Binding-site contacts:
Ligand atom CAH contacts residue NDP1 of chain 1.L at 3.6 Å.
Ligand atom CAJ contacts residue NDP1 of chain 1.L at 4.2 Å.
Ligand atom FAB contacts residue ASP233 of chain 1.C at 3.4 Å.
Ligand atom CAG contacts residue PRO123 of chain 1.D at 3.6 Å (hydrophobic).
Ligand atom FAB contacts residue TRP177 of chain 1.D at 3.8 Å.
Ligand atom CAL contacts residue MET237 of chain 1.C at 3.8 Å (hydrophobic).
Ligand atom CAM contacts residue TRP178 of chain 1.D at 3.9 Å (hydrophobic).
Ligand atom NAC contacts residue CYS122 of chain 1.D at 4.1 Å.
Ligand atom CAL contacts residue NDP1 of chain 1.L at 4.1 Å.
Ligand atom CAE contacts residue MET174 of chain 1.D at 4.2 Å (hydrophobic).
Ligand atom CAF contacts residue NDP1 of chain 1.L at 3.6 Å.
Ligand atom FAA contacts residue MET174 of chain 1.D at 3.6 Å.
Ligand atom CAG contacts residue THR121 of chain 1.D at 4.0 Å.
Ligand atom CAJ contacts residue TRP177 of chain 1.D at 3.4 Å (hydrophobic).
Ligand atom CAD contacts residue MET174 of chain 1.D at 3.8 Å (hydrophobic).
Ligand atom FAA contacts residue NDP1 of chain 1.L at 3.2 Å.
Ligand atom CAF contacts residue TRP177 of chain 1.D at 4.1 Å (hydrophobic).
Ligand atom FAB contacts residue TYR219 of chain 1.C at 3.2 Å.
Ligand atom NAC contacts residue PHE215 of chain 1.C at 3.5 Å.
Ligand atom CAI contacts residue TYR170 of chain 1.D at 4.3 Å (hydrophobic).
Ligand atom CAE contacts residue TRP177 of chain 1.D at 4.0 Å (hydrophobic).
Ligand atom CAI contacts residue MET174 of chain 1.D at 4.0 Å (hydrophobic).
Ligand atom CAG contacts residue TRP177 of chain 1.D at 4.3 Å (hydrophobic).
Ligand atom CAG contacts residue CYS122 of chain 1.D at 3.6 Å (hydrophobic).
Ligand atom CAK contacts residue TRP177 of chain 1.D at 3.7 Å (hydrophobic).
Ligand atom CAM contacts residue ASP233 of chain 1.C at 4.1 Å.
Ligand atom CAK contacts residue ASP233 of chain 1.C at 4.1 Å.
Ligand atom NAC contacts residue TRP177 of chain 1.D at 4.0 Å.
Ligand atom CAM contacts residue MET237 of chain 1.C at 3.9 Å (hydrophobic).
Ligand atom NAC contacts residue NDP1 of chain 1.L at 4.2 Å.
Ligand atom CAI contacts residue NDP1 of chain 1.L at 3.4 Å.
Ligand atom CAL contacts residue TRP178 of chain 1.D at 3.9 Å (hydrophobic).
Ligand atom CAE contacts residue CYS122 of chain 1.D at 4.3 Å (hydrophobic).
Ligand atom CAH contacts residue TRP177 of chain 1.D at 4.0 Å (hydrophobic).
Ligand atom CAD contacts residue NDP1 of chain 1.L at 3.8 Å.
Ligand atom CAG contacts residue PHE215 of chain 1.C at 3.6 Å (hydrophobic).
Ligand atom FAA contacts residue TYR170 of chain 1.D at 3.1 Å.
Ligand atom CAE contacts residue THR121 of chain 1.D at 4.1 Å.
Ligand atom NAC contacts residue PRO123 of chain 1.D at 3.8 Å.
Ligand atom FAB contacts residue PHE279 of chain 1.C at 3.7 Å.

Sequence of chain 1.C:
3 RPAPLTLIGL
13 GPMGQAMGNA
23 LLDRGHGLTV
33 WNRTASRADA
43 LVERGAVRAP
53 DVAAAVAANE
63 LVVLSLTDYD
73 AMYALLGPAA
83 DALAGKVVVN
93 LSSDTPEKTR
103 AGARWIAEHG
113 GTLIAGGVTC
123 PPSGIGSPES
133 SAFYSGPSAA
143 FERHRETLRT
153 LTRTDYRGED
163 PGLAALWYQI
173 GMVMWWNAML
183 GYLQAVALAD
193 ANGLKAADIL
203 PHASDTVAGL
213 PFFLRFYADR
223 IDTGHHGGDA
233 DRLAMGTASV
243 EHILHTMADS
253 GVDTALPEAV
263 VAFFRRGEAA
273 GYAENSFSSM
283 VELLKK

A protein and the small-molecule ligand that binds it are described below.
Small molecule (SMILES): Fc1ccc(F)c(C2=NCCC2)c1

Sequence of chain 1.D:
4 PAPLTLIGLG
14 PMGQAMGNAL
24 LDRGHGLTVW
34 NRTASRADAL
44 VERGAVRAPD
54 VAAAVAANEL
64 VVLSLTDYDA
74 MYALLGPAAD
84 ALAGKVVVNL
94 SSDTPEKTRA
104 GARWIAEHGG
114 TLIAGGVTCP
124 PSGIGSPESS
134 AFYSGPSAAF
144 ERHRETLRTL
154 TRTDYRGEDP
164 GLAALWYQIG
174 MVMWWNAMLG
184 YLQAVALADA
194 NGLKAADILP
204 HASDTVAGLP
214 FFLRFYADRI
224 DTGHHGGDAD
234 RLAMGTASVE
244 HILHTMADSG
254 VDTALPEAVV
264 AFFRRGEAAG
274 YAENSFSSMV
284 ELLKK